Sequence of chain 1.B:
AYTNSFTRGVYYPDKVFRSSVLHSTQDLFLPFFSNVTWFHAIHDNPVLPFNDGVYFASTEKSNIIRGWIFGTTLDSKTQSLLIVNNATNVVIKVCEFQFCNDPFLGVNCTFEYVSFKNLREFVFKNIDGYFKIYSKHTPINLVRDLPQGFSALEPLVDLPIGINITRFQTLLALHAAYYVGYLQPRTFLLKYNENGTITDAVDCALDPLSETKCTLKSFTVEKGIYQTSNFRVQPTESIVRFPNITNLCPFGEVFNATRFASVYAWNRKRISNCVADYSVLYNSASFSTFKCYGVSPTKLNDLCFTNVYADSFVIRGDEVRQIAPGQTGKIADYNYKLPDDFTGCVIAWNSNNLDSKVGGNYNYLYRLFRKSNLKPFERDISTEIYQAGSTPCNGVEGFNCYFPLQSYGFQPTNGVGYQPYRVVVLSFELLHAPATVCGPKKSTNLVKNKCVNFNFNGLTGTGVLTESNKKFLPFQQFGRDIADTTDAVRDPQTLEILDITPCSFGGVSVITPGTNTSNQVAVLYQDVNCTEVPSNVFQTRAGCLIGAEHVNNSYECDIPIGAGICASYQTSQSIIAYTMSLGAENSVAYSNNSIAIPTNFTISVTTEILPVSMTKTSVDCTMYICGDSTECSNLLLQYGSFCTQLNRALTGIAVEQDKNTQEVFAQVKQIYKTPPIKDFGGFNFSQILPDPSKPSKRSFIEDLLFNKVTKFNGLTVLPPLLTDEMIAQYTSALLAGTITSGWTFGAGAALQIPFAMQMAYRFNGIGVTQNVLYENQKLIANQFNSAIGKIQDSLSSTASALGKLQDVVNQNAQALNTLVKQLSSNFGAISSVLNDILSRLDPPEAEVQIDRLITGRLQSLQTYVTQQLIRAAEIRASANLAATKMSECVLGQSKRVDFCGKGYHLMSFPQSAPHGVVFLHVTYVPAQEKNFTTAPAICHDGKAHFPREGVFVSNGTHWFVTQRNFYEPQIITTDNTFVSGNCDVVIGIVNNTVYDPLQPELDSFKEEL

The protein below binds the small molecule below.
Small molecule (SMILES): CC(=O)N[C@@H]1[C@@H](O)[C@H](O)[C@@H](CO)O[C@H]1O

Binding-site contacts:
Ligand atom C4 contacts residue ASN605 of chain 1.B at 4.2 Å.
Ligand atom C2 contacts residue ASN605 of chain 1.B at 2.5 Å.
Ligand atom C8 contacts residue ASN605 of chain 1.B at 4.2 Å.
Ligand atom C8 contacts residue GLN633 of chain 1.B at 3.7 Å.
Ligand atom C7 contacts residue ASN605 of chain 1.B at 3.3 Å.
Ligand atom N2 contacts residue ASN605 of chain 1.B at 2.9 Å (h-bond).
Ligand atom N2 contacts residue GLN633 of chain 1.B at 4.4 Å.
Ligand atom O7 contacts residue ASN605 of chain 1.B at 3.3 Å (h-bond).
Ligand atom C3 contacts residue ASN605 of chain 1.B at 3.8 Å.
Ligand atom O5 contacts residue ASN605 of chain 1.B at 2.4 Å (h-bond).
Ligand atom C5 contacts residue ASN605 of chain 1.B at 3.7 Å.
Ligand atom C1 contacts residue ASN605 of chain 1.B at 1.4 Å.